Sequence of chain 1.A:
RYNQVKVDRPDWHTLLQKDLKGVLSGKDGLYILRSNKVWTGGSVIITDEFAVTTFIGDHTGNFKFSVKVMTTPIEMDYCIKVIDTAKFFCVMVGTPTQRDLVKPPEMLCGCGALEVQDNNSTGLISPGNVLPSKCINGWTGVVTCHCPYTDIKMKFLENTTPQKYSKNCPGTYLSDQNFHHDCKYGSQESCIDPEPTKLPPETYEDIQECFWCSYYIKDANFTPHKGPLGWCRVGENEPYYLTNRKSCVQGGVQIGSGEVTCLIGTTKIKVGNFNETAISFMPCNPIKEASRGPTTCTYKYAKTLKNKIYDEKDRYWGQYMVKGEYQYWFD

The small molecule below binds the protein below.
Small molecule (SMILES): CC(=O)N[C@H]1[C@H](O[C@H]2[C@H](O)[C@@H](NC(C)=O)CO[C@@H]2CO)O[C@H](CO)[C@@H](O[C@@H]2O[C@H](CO[C@H]3O[C@H](CO)[C@@H](O)[C@H](O)[C@@H]3O)[C@@H](O)[C@H](O)[C@@H]2O)[C@@H]1O

Binding-site contacts:
Ligand atom N2 contacts residue GLU277 of chain 1.A at 4.5 Å.
Ligand atom C8 contacts residue PHE275 of chain 1.A at 4.3 Å (hydrophobic).
Ligand atom C1 contacts residue THR278 of chain 1.A at 4.2 Å.
Ligand atom O7 contacts residue ASN276 of chain 1.A at 4.1 Å.
Ligand atom O5 contacts residue ASN276 of chain 1.A at 2.4 Å (h-bond).
Ligand atom C4 contacts residue ASN276 of chain 1.A at 4.2 Å.
Ligand atom C5 contacts residue ASN276 of chain 1.A at 3.7 Å.
Ligand atom C2 contacts residue ASN276 of chain 1.A at 2.5 Å.
Ligand atom C3 contacts residue ASN276 of chain 1.A at 3.8 Å.
Ligand atom C7 contacts residue ASN276 of chain 1.A at 3.6 Å.
Ligand atom C8 contacts residue GLU277 of chain 1.A at 4.3 Å.
Ligand atom C5 contacts residue THR278 of chain 1.A at 4.4 Å.
Ligand atom N2 contacts residue ASN276 of chain 1.A at 2.8 Å (h-bond).
Ligand atom C3 contacts residue THR278 of chain 1.A at 4.3 Å.
Ligand atom C1 contacts residue ASN276 of chain 1.A at 1.4 Å.